This small molecule binds to this protein.
Small molecule (SMILES): O=C(NCc1cccc(-n2ncc(-c3cc4cncnc4[nH]3)c2O)c1)Nc1ccccc1

Sequence of chain 1.B:
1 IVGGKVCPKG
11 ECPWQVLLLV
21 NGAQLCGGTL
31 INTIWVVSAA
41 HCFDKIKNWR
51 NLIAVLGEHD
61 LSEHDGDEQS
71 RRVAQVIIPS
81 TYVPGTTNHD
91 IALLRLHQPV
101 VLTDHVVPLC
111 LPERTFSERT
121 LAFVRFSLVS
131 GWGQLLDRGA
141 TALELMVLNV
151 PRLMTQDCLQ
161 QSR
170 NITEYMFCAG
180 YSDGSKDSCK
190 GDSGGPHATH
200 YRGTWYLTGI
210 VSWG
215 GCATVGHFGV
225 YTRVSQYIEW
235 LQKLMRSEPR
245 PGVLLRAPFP

Binding-site contacts:
Ligand atom O19 contacts residue HIS41 of chain 1.B at 2.7 Å (h-bond).
Ligand atom C26 contacts residue LEU25 of chain 1.B at 3.6 Å (hydrophobic).
Ligand atom C24 contacts residue GLY85 of chain 1.B at 3.5 Å.
Ligand atom C8 contacts residue TRP212 of chain 1.B at 3.7 Å (hydrophobic).
Ligand atom N6 contacts residue SER192 of chain 1.B at 2.8 Å (h-bond).
Ligand atom C7 contacts residue LYS189 of chain 1.B at 3.7 Å.
Ligand atom C22 contacts residue HIS41 of chain 1.B at 3.6 Å.
Ligand atom C4 contacts residue TRP212 of chain 1.B at 3.7 Å (hydrophobic).
Ligand atom N13 contacts residue SER211 of chain 1.B at 3.1 Å (h-bond).
Ligand atom O18 contacts residue LYS45 of chain 1.B at 3.5 Å.
Ligand atom C1 contacts residue TRP212 of chain 1.B at 3.7 Å (hydrophobic).
Ligand atom N5 contacts residue TRP212 of chain 1.B at 3.8 Å.
Ligand atom C2 contacts residue TRP212 of chain 1.B at 3.7 Å (hydrophobic).
Ligand atom C12 contacts residue ASP44 of chain 1.B at 3.5 Å.
Ligand atom C9 contacts residue LYS189 of chain 1.B at 3.8 Å.
Ligand atom N6 contacts residue TRP212 of chain 1.B at 3.5 Å.
Ligand atom N14 contacts residue TRP212 of chain 1.B at 3.4 Å.
Ligand atom C7 contacts residue SER211 of chain 1.B at 3.5 Å.
Ligand atom O19 contacts residue SER192 of chain 1.B at 2.8 Å (h-bond).
Ligand atom C10 contacts residue LYS189 of chain 1.B at 3.7 Å.
Ligand atom C27 contacts residue CYS42 of chain 1.B at 3.6 Å (hydrophobic).
Ligand atom C7 contacts residue TRP212 of chain 1.B at 3.7 Å (hydrophobic).
Ligand atom C23 contacts residue HIS41 of chain 1.B at 3.5 Å.
Ligand atom N15 contacts residue HIS41 of chain 1.B at 3.0 Å (h-bond).
Ligand atom N16 contacts residue CYS188 of chain 1.B at 3.7 Å.
Ligand atom C28 contacts residue GLY85 of chain 1.B at 3.2 Å.
Ligand atom C2 contacts residue HIS41 of chain 1.B at 3.4 Å.
Ligand atom C20 contacts residue CYS188 of chain 1.B at 3.6 Å (hydrophobic).
Ligand atom C7 contacts residue SER192 of chain 1.B at 3.4 Å.
Ligand atom N16 contacts residue GLY215 of chain 1.B at 3.5 Å (h-bond).
Ligand atom C26 contacts residue CYS26 of chain 1.B at 3.7 Å (hydrophobic).
Ligand atom N15 contacts residue ASP44 of chain 1.B at 3.3 Å.
Ligand atom C27 contacts residue HIS41 of chain 1.B at 3.7 Å.
Ligand atom C24 contacts residue ASP44 of chain 1.B at 3.4 Å.
Ligand atom C30 contacts residue GLY85 of chain 1.B at 3.5 Å.
Ligand atom N13 contacts residue SER192 of chain 1.B at 3.4 Å (h-bond).
Ligand atom C28 contacts residue ASP44 of chain 1.B at 3.5 Å.
Ligand atom N14 contacts residue ASP44 of chain 1.B at 2.6 Å (salt-bridge).
Ligand atom N13 contacts residue CYS188 of chain 1.B at 3.5 Å (h-bond).
Ligand atom C21 contacts residue LYS189 of chain 1.B at 3.8 Å.